Binding-site contacts:
Ligand atom C2 contacts residue NAG1 of chain 23.N at 4.1 Å.
Ligand atom C2 contacts residue ASN75 of chain 23.A at 2.6 Å.
Ligand atom O3 contacts residue NAG1 of chain 23.N at 2.4 Å (h-bond).
Ligand atom C8 contacts residue MET126 of chain 23.A at 3.7 Å (hydrophobic).
Ligand atom C1 contacts residue ASN75 of chain 23.A at 1.3 Å.
Ligand atom O6 contacts residue THR48 of chain 23.B at 4.0 Å.
Ligand atom O5 contacts residue THR48 of chain 23.B at 4.0 Å.
Ligand atom C6 contacts residue CYS45 of chain 23.B at 4.4 Å (hydrophobic).
Ligand atom N2 contacts residue ASN75 of chain 23.A at 3.0 Å (h-bond).
Ligand atom O6 contacts residue NAG1 of chain 23.N at 4.1 Å.
Ligand atom C7 contacts residue MET126 of chain 23.A at 3.8 Å (hydrophobic).
Ligand atom C6 contacts residue NAG1 of chain 23.N at 3.4 Å.
Ligand atom C6 contacts residue THR48 of chain 23.B at 4.4 Å.
Ligand atom O6 contacts residue GLU46 of chain 23.B at 3.8 Å.
Ligand atom C8 contacts residue PHE98 of chain 23.A at 3.6 Å (hydrophobic).
Ligand atom C4 contacts residue ASN75 of chain 23.A at 4.0 Å.
Ligand atom C6 contacts residue ASN75 of chain 23.A at 3.8 Å.
Ligand atom O7 contacts residue ASN75 of chain 23.A at 3.2 Å (h-bond).
Ligand atom C7 contacts residue ASN75 of chain 23.A at 2.8 Å.
Ligand atom O5 contacts residue ASN75 of chain 23.A at 2.1 Å (h-bond).
Ligand atom C3 contacts residue NAG1 of chain 23.N at 3.3 Å.
Ligand atom C4 contacts residue NAG1 of chain 23.N at 2.9 Å.
Ligand atom O6 contacts residue ASN75 of chain 23.A at 3.8 Å.
Ligand atom O7 contacts residue MET126 of chain 23.A at 3.1 Å.
Ligand atom O6 contacts residue CYS45 of chain 23.B at 3.4 Å (h-bond).
Ligand atom C8 contacts residue ASN75 of chain 23.A at 3.0 Å.
Ligand atom O4 contacts residue NAG1 of chain 23.N at 1.6 Å.
Ligand atom C5 contacts residue ASN75 of chain 23.A at 3.2 Å.
Ligand atom C5 contacts residue NAG1 of chain 23.N at 3.7 Å.
Ligand atom C3 contacts residue ASN75 of chain 23.A at 3.5 Å.

Sequence of chain 23.A:
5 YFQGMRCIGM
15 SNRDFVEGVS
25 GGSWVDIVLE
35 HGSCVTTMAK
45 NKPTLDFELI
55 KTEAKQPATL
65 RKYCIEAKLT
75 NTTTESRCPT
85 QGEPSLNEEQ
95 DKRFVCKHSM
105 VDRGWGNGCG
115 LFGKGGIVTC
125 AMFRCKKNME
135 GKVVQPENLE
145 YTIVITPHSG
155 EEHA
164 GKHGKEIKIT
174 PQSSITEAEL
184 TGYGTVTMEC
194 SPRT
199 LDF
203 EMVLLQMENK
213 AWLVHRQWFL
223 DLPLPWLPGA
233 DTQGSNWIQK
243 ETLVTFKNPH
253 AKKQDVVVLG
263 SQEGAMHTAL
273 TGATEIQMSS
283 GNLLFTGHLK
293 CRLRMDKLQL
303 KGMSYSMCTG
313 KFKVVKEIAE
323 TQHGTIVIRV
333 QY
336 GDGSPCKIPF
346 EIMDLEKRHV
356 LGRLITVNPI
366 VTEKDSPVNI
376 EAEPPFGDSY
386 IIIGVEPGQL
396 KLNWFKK

Sequence of chain 23.B:
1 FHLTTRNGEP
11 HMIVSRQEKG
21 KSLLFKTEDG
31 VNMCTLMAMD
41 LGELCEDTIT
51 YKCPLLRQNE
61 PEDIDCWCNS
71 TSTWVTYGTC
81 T

A small-molecule ligand and the protein it binds are described below.
Small molecule (SMILES): CC(=O)N[C@@H]1[C@@H](O)[C@H](O)[C@@H](CO)O[C@H]1O